Sequence of chain 3.A:
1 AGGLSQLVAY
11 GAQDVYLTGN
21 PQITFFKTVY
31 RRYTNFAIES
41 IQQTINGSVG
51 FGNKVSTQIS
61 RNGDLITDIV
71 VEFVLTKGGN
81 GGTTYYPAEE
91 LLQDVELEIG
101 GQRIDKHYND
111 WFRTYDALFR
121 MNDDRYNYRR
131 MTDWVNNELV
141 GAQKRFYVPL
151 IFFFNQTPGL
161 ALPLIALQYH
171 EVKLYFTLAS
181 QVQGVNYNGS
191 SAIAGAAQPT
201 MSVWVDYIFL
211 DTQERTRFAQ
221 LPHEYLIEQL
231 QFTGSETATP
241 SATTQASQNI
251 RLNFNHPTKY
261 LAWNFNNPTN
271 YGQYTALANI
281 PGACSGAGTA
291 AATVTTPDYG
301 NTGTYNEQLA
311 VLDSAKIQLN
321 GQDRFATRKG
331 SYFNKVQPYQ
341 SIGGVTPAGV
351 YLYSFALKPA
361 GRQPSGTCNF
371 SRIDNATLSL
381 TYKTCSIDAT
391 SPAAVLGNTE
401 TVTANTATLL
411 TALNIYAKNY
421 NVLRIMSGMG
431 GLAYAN

A protein and the small-molecule ligand that binds it are described below.
Small molecule (SMILES): C[C@@H]1O[C@@H](O[C@H]2[C@H](O[C@@H]3OC[C@@H](O)[C@H](O)[C@H]3O)[C@@H](CO)OC[C@@H]2O)[C@@H](O[C@H]2O[C@H](CO)[C@H](O)[C@H](O)[C@H]2O)[C@H](O[C@H]2O[C@H](C)[C@@H](O)[C@H](O[C@H]3O[C@H](CO)[C@@H](O)[C@H](O)[C@@H]3O)[C@@H]2O)[C@@H]1O[C@@H]1OC[C@@H](O)[C@H](O)[C@H]1O

Sequence of chain 1.A:
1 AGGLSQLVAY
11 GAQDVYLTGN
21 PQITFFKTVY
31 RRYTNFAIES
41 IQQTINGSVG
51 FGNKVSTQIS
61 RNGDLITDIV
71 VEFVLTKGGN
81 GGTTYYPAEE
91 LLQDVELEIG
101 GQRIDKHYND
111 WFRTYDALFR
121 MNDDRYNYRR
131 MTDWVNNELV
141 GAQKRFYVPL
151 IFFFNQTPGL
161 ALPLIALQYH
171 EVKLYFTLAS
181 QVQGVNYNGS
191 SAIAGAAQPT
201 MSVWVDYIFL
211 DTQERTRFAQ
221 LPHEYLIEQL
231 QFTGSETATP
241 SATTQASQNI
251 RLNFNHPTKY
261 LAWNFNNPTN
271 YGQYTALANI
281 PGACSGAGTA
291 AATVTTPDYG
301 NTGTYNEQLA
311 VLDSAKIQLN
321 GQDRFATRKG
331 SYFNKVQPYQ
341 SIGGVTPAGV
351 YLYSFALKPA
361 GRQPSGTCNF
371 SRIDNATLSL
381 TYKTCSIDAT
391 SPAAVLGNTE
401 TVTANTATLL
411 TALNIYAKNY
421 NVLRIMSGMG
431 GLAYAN

Binding-site contacts:
Ligand atom C2 contacts residue ASN398 of chain 1.A at 2.4 Å.
Ligand atom C6 contacts residue SER386 of chain 1.A at 3.7 Å.
Ligand atom O3 contacts residue ALA393 of chain 1.A at 2.6 Å (h-bond).
Ligand atom C5 contacts residue GLY397 of chain 1.A at 4.0 Å.
Ligand atom C2 contacts residue GLY397 of chain 1.A at 3.8 Å.
Ligand atom C4 contacts residue ASN398 of chain 1.A at 4.1 Å.
Ligand atom C4 contacts residue ALA393 of chain 1.A at 4.3 Å (hydrophobic).
Ligand atom O2 contacts residue ALA393 of chain 1.A at 3.7 Å.
Ligand atom C1 contacts residue ILE387 of chain 1.A at 4.4 Å (hydrophobic).
Ligand atom C1 contacts residue ASN398 of chain 1.A at 1.4 Å.
Ligand atom O5 contacts residue ILE387 of chain 1.A at 3.7 Å.
Ligand atom C6 contacts residue ILE387 of chain 1.A at 4.0 Å (hydrophobic).
Ligand atom C5 contacts residue VAL140 of chain 3.A at 4.0 Å (hydrophobic).
Ligand atom C5 contacts residue ASN398 of chain 1.A at 3.6 Å.
Ligand atom O5 contacts residue ASN398 of chain 1.A at 2.3 Å (h-bond).
Ligand atom C3 contacts residue VAL140 of chain 3.A at 4.3 Å (hydrophobic).
Ligand atom C3 contacts residue ASN398 of chain 1.A at 3.8 Å.
Ligand atom O3 contacts residue LEU139 of chain 3.A at 4.1 Å.
Ligand atom C2 contacts residue ALA394 of chain 1.A at 4.2 Å (hydrophobic).
Ligand atom O2 contacts residue ASN398 of chain 1.A at 2.9 Å (h-bond).
Ligand atom C1 contacts residue GLY397 of chain 1.A at 4.4 Å.
Ligand atom C6 contacts residue GLY397 of chain 1.A at 4.3 Å.
Ligand atom O4 contacts residue VAL140 of chain 3.A at 2.4 Å (h-bond).
Ligand atom O5 contacts residue ALA394 of chain 1.A at 4.0 Å.
Ligand atom C4 contacts residue GLY397 of chain 1.A at 3.5 Å.
Ligand atom C3 contacts residue ALA393 of chain 1.A at 3.3 Å (hydrophobic).
Ligand atom C4 contacts residue ALA394 of chain 1.A at 4.4 Å (hydrophobic).
Ligand atom C6 contacts residue ASP388 of chain 1.A at 4.0 Å.
Ligand atom O6 contacts residue ASP388 of chain 1.A at 3.0 Å (salt-bridge).
Ligand atom O6 contacts residue ALA394 of chain 1.A at 3.7 Å.
Ligand atom C4 contacts residue VAL140 of chain 3.A at 3.1 Å (hydrophobic).
Ligand atom C6 contacts residue GLY141 of chain 3.A at 3.9 Å.
Ligand atom C6 contacts residue VAL140 of chain 3.A at 3.7 Å (hydrophobic).
Ligand atom O6 contacts residue SER386 of chain 1.A at 4.0 Å.
Ligand atom O3 contacts residue GLY397 of chain 1.A at 4.3 Å.
Ligand atom O3 contacts residue VAL140 of chain 3.A at 4.3 Å.
Ligand atom O2 contacts residue GLY397 of chain 1.A at 2.9 Å (h-bond).
Ligand atom C3 contacts residue GLY397 of chain 1.A at 4.0 Å.
Ligand atom C1 contacts residue ALA394 of chain 1.A at 4.0 Å (hydrophobic).
Ligand atom O6 contacts residue ILE387 of chain 1.A at 3.7 Å.